Binding-site contacts:
Ligand atom C20 contacts residue MET39 of chain 1.A at 3.5 Å (hydrophobic).
Ligand atom C13 contacts residue LEU165 of chain 1.A at 3.5 Å (hydrophobic).
Ligand atom C10 contacts residue MET112 of chain 1.A at 3.5 Å (hydrophobic).
Ligand atom C8 contacts residue GLY115 of chain 1.A at 3.5 Å.
Ligand atom N21 contacts residue MET39 of chain 1.A at 3.1 Å (h-bond).
Ligand atom C13 contacts residue ALA58 of chain 1.A at 3.4 Å (hydrophobic).
Ligand atom O25 contacts residue ALA58 of chain 1.A at 3.6 Å.
Ligand atom C18 contacts residue ALA58 of chain 1.A at 3.3 Å (hydrophobic).
Ligand atom C13 contacts residue VAL110 of chain 1.A at 3.5 Å (hydrophobic).
Ligand atom C1 contacts residue VAL47 of chain 1.A at 3.5 Å (hydrophobic).
Ligand atom C22 contacts residue PRO113 of chain 1.A at 3.2 Å (hydrophobic).
Ligand atom N19 contacts residue MET39 of chain 1.A at 3.5 Å.
Ligand atom N21 contacts residue MET112 of chain 1.A at 2.8 Å (h-bond).
Ligand atom C9 contacts residue GLY115 of chain 1.A at 3.6 Å.
Ligand atom C15 contacts residue TYR109 of chain 1.A at 3.2 Å (hydrophobic).
Ligand atom C14 contacts residue TYR109 of chain 1.A at 3.2 Å (hydrophobic).
Ligand atom C9 contacts residue MET112 of chain 1.A at 3.3 Å (hydrophobic).
Ligand atom C14 contacts residue VAL110 of chain 1.A at 3.7 Å (hydrophobic).
Ligand atom C16 contacts residue LEU165 of chain 1.A at 3.5 Å (hydrophobic).
Ligand atom C9 contacts residue MET39 of chain 1.A at 3.2 Å (hydrophobic).
Ligand atom C34 contacts residue ARG120 of chain 1.A at 3.5 Å.
Ligand atom C11 contacts residue PRO113 of chain 1.A at 3.2 Å (hydrophobic).
Ligand atom O28 contacts residue LYS60 of chain 1.A at 3.1 Å (salt-bridge).
Ligand atom C7 contacts residue MET39 of chain 1.A at 3.5 Å (hydrophobic).
Ligand atom C33 contacts residue THR127 of chain 1.A at 3.6 Å.
Ligand atom C10 contacts residue TYR111 of chain 1.A at 3.6 Å (hydrophobic).
Ligand atom C18 contacts residue LEU165 of chain 1.A at 3.3 Å (hydrophobic).
Ligand atom C11 contacts residue ILE32 of chain 1.A at 3.3 Å (hydrophobic).
Ligand atom C8 contacts residue MET39 of chain 1.A at 3.5 Å (hydrophobic).
Ligand atom C12 contacts residue ILE32 of chain 1.A at 3.6 Å (hydrophobic).
Ligand atom C30 contacts residue PRO113 of chain 1.A at 3.5 Å (hydrophobic).
Ligand atom C22 contacts residue ILE32 of chain 1.A at 3.1 Å (hydrophobic).
Ligand atom O28 contacts residue TYR109 of chain 1.A at 3.0 Å.
Ligand atom C33 contacts residue ARG120 of chain 1.A at 3.6 Å.
Ligand atom C24 contacts residue ALA58 of chain 1.A at 3.5 Å (hydrophobic).
Ligand atom C10 contacts residue PRO113 of chain 1.A at 2.9 Å (hydrophobic).
Ligand atom N35 contacts residue PRO113 of chain 1.A at 2.8 Å (h-bond).
Ligand atom C2 contacts residue VAL47 of chain 1.A at 3.3 Å (hydrophobic).
Ligand atom C17 contacts residue LEU165 of chain 1.A at 3.3 Å (hydrophobic).
Ligand atom O25 contacts residue MET112 of chain 1.A at 2.9 Å (h-bond).

This protein binds this small molecule.
Small molecule (SMILES): O=C(Nc1nc2cc(CN3CCCCC3)ccc2n1-c1ccccc1)c1cccc([N+](=O)[O-])c1

Sequence of chain 1.A:
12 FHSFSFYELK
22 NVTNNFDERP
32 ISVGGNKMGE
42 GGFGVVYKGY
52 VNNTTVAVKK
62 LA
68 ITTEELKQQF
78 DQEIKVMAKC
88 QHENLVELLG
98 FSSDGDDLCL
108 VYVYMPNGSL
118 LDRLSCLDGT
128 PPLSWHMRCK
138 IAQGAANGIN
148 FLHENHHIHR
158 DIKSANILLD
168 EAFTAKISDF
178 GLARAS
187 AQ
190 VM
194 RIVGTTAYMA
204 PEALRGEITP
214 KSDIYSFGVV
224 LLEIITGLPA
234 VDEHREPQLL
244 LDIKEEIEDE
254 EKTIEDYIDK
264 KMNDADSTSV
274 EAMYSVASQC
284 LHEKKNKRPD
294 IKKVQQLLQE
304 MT